Sequence of chain 1.A:
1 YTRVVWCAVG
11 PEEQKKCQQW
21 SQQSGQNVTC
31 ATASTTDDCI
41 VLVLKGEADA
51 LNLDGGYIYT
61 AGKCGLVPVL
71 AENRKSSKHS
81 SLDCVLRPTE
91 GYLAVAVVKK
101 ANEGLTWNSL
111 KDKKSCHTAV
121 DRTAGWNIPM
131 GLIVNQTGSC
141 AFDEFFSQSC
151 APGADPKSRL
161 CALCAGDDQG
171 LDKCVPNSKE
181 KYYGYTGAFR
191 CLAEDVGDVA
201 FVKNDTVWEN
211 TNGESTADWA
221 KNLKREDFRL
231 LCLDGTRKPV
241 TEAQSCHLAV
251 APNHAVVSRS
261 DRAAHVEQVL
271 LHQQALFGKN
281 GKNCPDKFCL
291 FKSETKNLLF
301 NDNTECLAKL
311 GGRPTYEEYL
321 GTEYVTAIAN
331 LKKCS

The small molecule below binds the protein below.
Small molecule (SMILES): CC(C)C[C@H](N)C(=O)N[C@@H](CCC(=O)O)C(=O)N[C@@H](C)C(=O)N[C@@H](CS)C(=O)N[C@@H](C)C(=O)N[C@H](C=O)Cc1ccccc1

Binding-site contacts:
Ligand atom SG contacts residue CYS64 of chain 1.A at 2.1 Å (h-bond).
Ligand atom CB contacts residue VAL41 of chain 1.A at 4.3 Å (hydrophobic).
Ligand atom O contacts residue LYS63 of chain 1.A at 4.1 Å.
Ligand atom CD2 contacts residue CYS64 of chain 1.A at 3.7 Å (hydrophobic).
Ligand atom CE2 contacts residue ASP37 of chain 1.A at 4.5 Å.
Ligand atom N contacts residue LYS63 of chain 1.A at 3.9 Å.
Ligand atom CB contacts residue CYS64 of chain 1.A at 3.1 Å (hydrophobic).
Ligand atom O contacts residue LYS63 of chain 1.A at 2.8 Å (salt-bridge).
Ligand atom CA contacts residue CYS64 of chain 1.A at 3.7 Å (hydrophobic).
Ligand atom C contacts residue CYS64 of chain 1.A at 4.2 Å (hydrophobic).
Ligand atom CZ contacts residue THR60 of chain 1.A at 3.9 Å.
Ligand atom CE1 contacts residue VAL41 of chain 1.A at 4.1 Å (hydrophobic).
Ligand atom SG contacts residue LEU44 of chain 1.A at 4.2 Å.
Ligand atom CD2 contacts residue LYS333 of chain 1.A at 3.7 Å.
Ligand atom CE2 contacts residue VAL41 of chain 1.A at 4.2 Å (hydrophobic).
Ligand atom N contacts residue LYS63 of chain 1.A at 4.0 Å.
Ligand atom CZ contacts residue ASP37 of chain 1.A at 3.8 Å.
Ligand atom N contacts residue CYS64 of chain 1.A at 3.9 Å.
Ligand atom CZ contacts residue VAL41 of chain 1.A at 4.3 Å (hydrophobic).
Ligand atom CE2 contacts residue THR60 of chain 1.A at 3.7 Å.
Ligand atom C contacts residue LYS63 of chain 1.A at 4.2 Å.
Ligand atom CE2 contacts residue ILE40 of chain 1.A at 4.0 Å (hydrophobic).
Ligand atom C contacts residue LYS63 of chain 1.A at 3.7 Å.
Ligand atom CG contacts residue VAL41 of chain 1.A at 3.8 Å (hydrophobic).
Ligand atom CD2 contacts residue VAL41 of chain 1.A at 4.0 Å (hydrophobic).
Ligand atom CD2 contacts residue LEU44 of chain 1.A at 4.2 Å (hydrophobic).
Ligand atom CE1 contacts residue ASP37 of chain 1.A at 4.2 Å.
Ligand atom CA contacts residue LYS63 of chain 1.A at 3.8 Å.
Ligand atom CD1 contacts residue VAL41 of chain 1.A at 3.8 Å (hydrophobic).
Ligand atom CB contacts residue LYS63 of chain 1.A at 3.6 Å.
Ligand atom CB contacts residue LYS63 of chain 1.A at 3.7 Å.
Ligand atom CE2 contacts residue CYS64 of chain 1.A at 4.1 Å (hydrophobic).
Ligand atom N contacts residue LYS63 of chain 1.A at 3.7 Å.
Ligand atom CA contacts residue LYS63 of chain 1.A at 3.2 Å.
Ligand atom C contacts residue LYS63 of chain 1.A at 4.3 Å.